This small molecule binds to this protein.
Small molecule (SMILES): CC(=O)N[C@H]1[C@H](O[C@H]2[C@H](O)[C@@H](NC(C)=O)CO[C@@H]2CO)O[C@H](CO)[C@@H](O)[C@@H]1O

Binding-site contacts:
Ligand atom C4 contacts residue ASN27 of chain 1.A at 4.1 Å.
Ligand atom O5 contacts residue ASN27 of chain 1.A at 2.2 Å (h-bond).
Ligand atom C5 contacts residue ASN27 of chain 1.A at 3.6 Å.
Ligand atom C8 contacts residue LYS26 of chain 1.A at 4.3 Å.
Ligand atom O5 contacts residue GLN19 of chain 1.A at 4.2 Å.
Ligand atom C2 contacts residue ASN27 of chain 1.A at 2.2 Å.
Ligand atom O7 contacts residue ASN27 of chain 1.A at 4.2 Å.
Ligand atom C7 contacts residue ASN27 of chain 1.A at 3.7 Å.
Ligand atom O3 contacts residue ASN27 of chain 1.A at 4.4 Å.
Ligand atom N2 contacts residue ASN27 of chain 1.A at 2.8 Å (h-bond).
Ligand atom C3 contacts residue ASN27 of chain 1.A at 3.6 Å.
Ligand atom C1 contacts residue ASN27 of chain 1.A at 1.5 Å.

Sequence of chain 1.A:
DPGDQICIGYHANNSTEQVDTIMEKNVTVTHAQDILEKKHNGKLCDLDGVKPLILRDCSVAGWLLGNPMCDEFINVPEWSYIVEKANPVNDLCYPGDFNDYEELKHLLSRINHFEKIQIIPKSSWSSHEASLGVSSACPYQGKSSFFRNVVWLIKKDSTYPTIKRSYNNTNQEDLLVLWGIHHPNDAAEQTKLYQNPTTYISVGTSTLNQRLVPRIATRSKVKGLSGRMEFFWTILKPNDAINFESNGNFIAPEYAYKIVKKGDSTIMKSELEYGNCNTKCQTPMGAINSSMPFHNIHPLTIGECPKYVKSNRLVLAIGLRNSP